Binding-site contacts:
Ligand atom C08 contacts residue GLY36 of chain 1.A at 4.2 Å.
Ligand atom C10 contacts residue GLY37 of chain 1.A at 3.7 Å.
Ligand atom C07 contacts residue GLY37 of chain 1.A at 3.4 Å.
Ligand atom O12 contacts residue SER34 of chain 1.A at 4.0 Å.
Ligand atom C07 contacts residue GLY36 of chain 1.A at 4.4 Å.
Ligand atom C10 contacts residue GLY36 of chain 1.A at 3.9 Å.
Ligand atom O12 contacts residue GLY36 of chain 1.A at 3.3 Å (h-bond).
Ligand atom C04 contacts residue GLY37 of chain 1.A at 4.2 Å.
Ligand atom C05 contacts residue GLY37 of chain 1.A at 3.7 Å.
Ligand atom O12 contacts residue ASP35 of chain 1.A at 4.4 Å.
Ligand atom C08 contacts residue GLY37 of chain 1.A at 3.6 Å.
Ligand atom C06 contacts residue GLY37 of chain 1.A at 4.1 Å.
Ligand atom N09 contacts residue GLY37 of chain 1.A at 4.3 Å.
Ligand atom O12 contacts residue GLY37 of chain 1.A at 3.4 Å (h-bond).

Sequence of chain 1.A:
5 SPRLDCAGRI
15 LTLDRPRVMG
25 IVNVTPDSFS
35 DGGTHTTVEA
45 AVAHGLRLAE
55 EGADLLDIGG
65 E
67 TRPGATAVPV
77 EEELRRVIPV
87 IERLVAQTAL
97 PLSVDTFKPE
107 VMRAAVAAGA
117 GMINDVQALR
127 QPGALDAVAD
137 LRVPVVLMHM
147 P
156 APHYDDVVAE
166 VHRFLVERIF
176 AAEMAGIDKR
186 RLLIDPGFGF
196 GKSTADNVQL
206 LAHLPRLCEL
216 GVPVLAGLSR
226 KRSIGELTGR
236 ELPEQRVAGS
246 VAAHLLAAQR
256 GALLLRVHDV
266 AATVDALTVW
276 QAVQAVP

The protein below binds the small molecule below.
Small molecule (SMILES): O=C(O)c1cc2ccccc2[nH]1